Sequence of chain 2.A:
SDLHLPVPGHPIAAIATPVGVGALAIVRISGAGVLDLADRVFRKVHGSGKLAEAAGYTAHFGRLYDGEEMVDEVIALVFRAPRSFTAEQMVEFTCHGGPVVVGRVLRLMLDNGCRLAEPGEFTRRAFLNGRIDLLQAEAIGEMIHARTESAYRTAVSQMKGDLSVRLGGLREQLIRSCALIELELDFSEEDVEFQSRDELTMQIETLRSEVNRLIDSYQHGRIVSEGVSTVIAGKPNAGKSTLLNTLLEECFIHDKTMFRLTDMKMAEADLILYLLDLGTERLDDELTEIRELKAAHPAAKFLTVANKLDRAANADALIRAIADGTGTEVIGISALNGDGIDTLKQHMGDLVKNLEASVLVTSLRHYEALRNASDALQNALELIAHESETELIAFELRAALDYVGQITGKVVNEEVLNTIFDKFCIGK

Binding-site contacts:
Ligand atom C5 contacts residue LYS352 of chain 2.A at 3.6 Å.
Ligand atom O6 contacts residue ASN351 of chain 2.A at 3.3 Å (h-bond).
Ligand atom O1B contacts residue ALA244 of chain 2.A at 3.3 Å (h-bond).
Ligand atom O2B contacts residue MG1 of chain 2.E at 2.1 Å.
Ligand atom N1 contacts residue LYS352 of chain 2.A at 3.6 Å.
Ligand atom O6 contacts residue LEU380 of chain 2.A at 3.1 Å (h-bond).
Ligand atom N1 contacts residue ASP354 of chain 2.A at 3.0 Å (salt-bridge).
Ligand atom O2G contacts residue PRO242 of chain 2.A at 3.5 Å.
Ligand atom PG contacts residue MG1 of chain 2.E at 3.3 Å.
Ligand atom O2B contacts residue LYS246 of chain 2.A at 3.5 Å (salt-bridge).
Ligand atom N3 contacts residue LEU380 of chain 2.A at 3.5 Å.
Ligand atom O1A contacts residue GLY245 of chain 2.A at 3.4 Å.
Ligand atom C3B contacts residue ASN243 of chain 2.A at 3.6 Å.
Ligand atom O6 contacts residue ALA379 of chain 2.A at 2.6 Å (h-bond).
Ligand atom O4' contacts residue LYS352 of chain 2.A at 3.1 Å (salt-bridge).
Ligand atom C5' contacts residue ASN243 of chain 2.A at 3.5 Å.
Ligand atom O3A contacts residue LYS246 of chain 2.A at 3.4 Å (salt-bridge).
Ligand atom O2B contacts residue SER247 of chain 2.A at 2.8 Å (h-bond).
Ligand atom O2A contacts residue SER247 of chain 2.A at 3.4 Å.
Ligand atom O1B contacts residue GLY245 of chain 2.A at 3.4 Å (h-bond).
Ligand atom O6 contacts residue SER378 of chain 2.A at 3.4 Å.
Ligand atom C2 contacts residue LEU380 of chain 2.A at 3.6 Å (hydrophobic).
Ligand atom C3B contacts residue MG1 of chain 2.E at 3.5 Å.
Ligand atom PB contacts residue MG1 of chain 2.E at 3.3 Å.
Ligand atom O3A contacts residue GLY245 of chain 2.A at 3.2 Å.
Ligand atom O2A contacts residue MG1 of chain 2.E at 3.6 Å.
Ligand atom PB contacts residue LYS246 of chain 2.A at 3.6 Å.
Ligand atom C2 contacts residue ASP354 of chain 2.A at 3.4 Å.
Ligand atom O2G contacts residue ASN243 of chain 2.A at 3.3 Å (h-bond).
Ligand atom O1A contacts residue THR248 of chain 2.A at 2.5 Å (h-bond).
Ligand atom O1B contacts residue ASN243 of chain 2.A at 3.5 Å (h-bond).
Ligand atom C8 contacts residue THR248 of chain 2.A at 3.4 Å.
Ligand atom O2G contacts residue LYS241 of chain 2.A at 3.6 Å (salt-bridge).
Ligand atom O1G contacts residue MG1 of chain 2.E at 2.2 Å.
Ligand atom O1B contacts residue LYS246 of chain 2.A at 3.3 Å (salt-bridge).
Ligand atom O1B contacts residue LYS241 of chain 2.A at 3.7 Å.
Ligand atom N2 contacts residue ASP354 of chain 2.A at 2.9 Å (salt-bridge).
Ligand atom N7 contacts residue THR248 of chain 2.A at 3.3 Å (h-bond).
Ligand atom N9 contacts residue LYS352 of chain 2.A at 3.6 Å.
Ligand atom C6 contacts residue LYS352 of chain 2.A at 3.5 Å.

A protein and the small-molecule ligand that binds it are described below.
Small molecule (SMILES): Nc1nc2c(ncn2[C@@H]2O[C@H](CO[P](=O)(O)O[P](=O)(O)CP(=O)(O)O)[C@@H](O)[C@H]2O)c(=O)[nH]1